A protein and the small-molecule ligand that binds it are described below.
Small molecule (SMILES): CC(=O)N[C@H]1[C@H](O[C@H]2[C@H](O)[C@@H](NC(C)=O)CO[C@@H]2CO)O[C@H](CO)[C@@H](O)[C@@H]1O

Binding-site contacts:
Ligand atom C4 contacts residue ASN548 of chain 1.A at 4.2 Å.
Ligand atom N2 contacts residue SER422 of chain 1.A at 3.6 Å (h-bond).
Ligand atom C6 contacts residue SER422 of chain 1.A at 3.5 Å.
Ligand atom O7 contacts residue ASN548 of chain 1.A at 4.4 Å.
Ligand atom C3 contacts residue SER422 of chain 1.A at 3.7 Å.
Ligand atom C8 contacts residue SER422 of chain 1.A at 3.5 Å.
Ligand atom C8 contacts residue SER547 of chain 1.A at 3.3 Å.
Ligand atom C7 contacts residue SER422 of chain 1.A at 3.2 Å.
Ligand atom C7 contacts residue SER547 of chain 1.A at 4.4 Å.
Ligand atom C7 contacts residue ASN548 of chain 1.A at 3.9 Å.
Ligand atom O5 contacts residue ASN548 of chain 1.A at 2.4 Å (h-bond).
Ligand atom C2 contacts residue ASN548 of chain 1.A at 2.5 Å.
Ligand atom O7 contacts residue SER422 of chain 1.A at 3.4 Å (h-bond).
Ligand atom C2 contacts residue SER422 of chain 1.A at 4.2 Å.
Ligand atom C8 contacts residue ASP545 of chain 1.A at 4.0 Å.
Ligand atom N2 contacts residue SER547 of chain 1.A at 4.5 Å.
Ligand atom N2 contacts residue ASN548 of chain 1.A at 2.9 Å (h-bond).
Ligand atom C1 contacts residue ASN548 of chain 1.A at 1.4 Å.
Ligand atom O6 contacts residue SER422 of chain 1.A at 3.2 Å (h-bond).
Ligand atom C5 contacts residue ASN548 of chain 1.A at 3.7 Å.
Ligand atom C3 contacts residue ASN548 of chain 1.A at 3.8 Å.
Ligand atom O3 contacts residue SER422 of chain 1.A at 2.7 Å (h-bond).
Ligand atom O5 contacts residue SER422 of chain 1.A at 4.3 Å.

Sequence of chain 1.A:
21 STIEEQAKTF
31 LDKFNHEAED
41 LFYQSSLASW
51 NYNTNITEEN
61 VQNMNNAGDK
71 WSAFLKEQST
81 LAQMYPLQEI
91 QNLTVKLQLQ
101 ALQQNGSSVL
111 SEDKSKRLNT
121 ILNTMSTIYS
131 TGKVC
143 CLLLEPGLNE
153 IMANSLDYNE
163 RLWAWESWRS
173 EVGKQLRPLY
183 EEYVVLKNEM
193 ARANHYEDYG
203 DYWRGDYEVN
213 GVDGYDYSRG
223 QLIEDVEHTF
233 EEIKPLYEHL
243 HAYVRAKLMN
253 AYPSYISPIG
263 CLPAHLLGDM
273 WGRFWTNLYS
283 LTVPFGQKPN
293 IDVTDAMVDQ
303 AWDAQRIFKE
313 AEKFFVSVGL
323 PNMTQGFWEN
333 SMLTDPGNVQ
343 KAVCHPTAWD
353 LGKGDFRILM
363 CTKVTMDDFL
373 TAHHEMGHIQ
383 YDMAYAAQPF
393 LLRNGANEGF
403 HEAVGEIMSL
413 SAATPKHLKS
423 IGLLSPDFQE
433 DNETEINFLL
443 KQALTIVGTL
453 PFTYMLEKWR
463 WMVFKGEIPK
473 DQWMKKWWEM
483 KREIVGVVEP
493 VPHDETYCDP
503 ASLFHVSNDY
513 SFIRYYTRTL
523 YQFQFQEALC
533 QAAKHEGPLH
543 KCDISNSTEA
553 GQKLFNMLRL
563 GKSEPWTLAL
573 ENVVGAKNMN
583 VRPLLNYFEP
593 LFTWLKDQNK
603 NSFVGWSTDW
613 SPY